Binding-site contacts:
Ligand atom C8 contacts residue PRO831 of chain 1.D at 3.6 Å (hydrophobic).
Ligand atom C7 contacts residue ASN851 of chain 1.D at 4.4 Å.
Ligand atom C4 contacts residue ASN851 of chain 1.D at 4.3 Å.
Ligand atom C7 contacts residue PRO831 of chain 1.D at 3.4 Å (hydrophobic).
Ligand atom C1 contacts residue ASN851 of chain 1.D at 1.5 Å.
Ligand atom O5 contacts residue ASN851 of chain 1.D at 2.4 Å (h-bond).
Ligand atom C5 contacts residue ASN851 of chain 1.D at 3.6 Å.
Ligand atom C8 contacts residue GLY830 of chain 1.D at 4.4 Å.
Ligand atom O7 contacts residue PRO831 of chain 1.D at 2.8 Å (h-bond).
Ligand atom O5 contacts residue GLY897 of chain 1.D at 4.5 Å.
Ligand atom N2 contacts residue PRO831 of chain 1.D at 3.9 Å.
Ligand atom N2 contacts residue ASN851 of chain 1.D at 3.1 Å (h-bond).
Ligand atom C3 contacts residue ASN851 of chain 1.D at 4.0 Å.
Ligand atom C2 contacts residue ASN851 of chain 1.D at 2.6 Å.

This small molecule binds to this protein.
Small molecule (SMILES): CC(=O)N[C@H]1[C@H](O[C@H]2[C@H](O)[C@@H](NC(C)=O)CO[C@@H]2CO)O[C@H](CO)[C@@H](O)[C@@H]1O

Sequence of chain 1.D:
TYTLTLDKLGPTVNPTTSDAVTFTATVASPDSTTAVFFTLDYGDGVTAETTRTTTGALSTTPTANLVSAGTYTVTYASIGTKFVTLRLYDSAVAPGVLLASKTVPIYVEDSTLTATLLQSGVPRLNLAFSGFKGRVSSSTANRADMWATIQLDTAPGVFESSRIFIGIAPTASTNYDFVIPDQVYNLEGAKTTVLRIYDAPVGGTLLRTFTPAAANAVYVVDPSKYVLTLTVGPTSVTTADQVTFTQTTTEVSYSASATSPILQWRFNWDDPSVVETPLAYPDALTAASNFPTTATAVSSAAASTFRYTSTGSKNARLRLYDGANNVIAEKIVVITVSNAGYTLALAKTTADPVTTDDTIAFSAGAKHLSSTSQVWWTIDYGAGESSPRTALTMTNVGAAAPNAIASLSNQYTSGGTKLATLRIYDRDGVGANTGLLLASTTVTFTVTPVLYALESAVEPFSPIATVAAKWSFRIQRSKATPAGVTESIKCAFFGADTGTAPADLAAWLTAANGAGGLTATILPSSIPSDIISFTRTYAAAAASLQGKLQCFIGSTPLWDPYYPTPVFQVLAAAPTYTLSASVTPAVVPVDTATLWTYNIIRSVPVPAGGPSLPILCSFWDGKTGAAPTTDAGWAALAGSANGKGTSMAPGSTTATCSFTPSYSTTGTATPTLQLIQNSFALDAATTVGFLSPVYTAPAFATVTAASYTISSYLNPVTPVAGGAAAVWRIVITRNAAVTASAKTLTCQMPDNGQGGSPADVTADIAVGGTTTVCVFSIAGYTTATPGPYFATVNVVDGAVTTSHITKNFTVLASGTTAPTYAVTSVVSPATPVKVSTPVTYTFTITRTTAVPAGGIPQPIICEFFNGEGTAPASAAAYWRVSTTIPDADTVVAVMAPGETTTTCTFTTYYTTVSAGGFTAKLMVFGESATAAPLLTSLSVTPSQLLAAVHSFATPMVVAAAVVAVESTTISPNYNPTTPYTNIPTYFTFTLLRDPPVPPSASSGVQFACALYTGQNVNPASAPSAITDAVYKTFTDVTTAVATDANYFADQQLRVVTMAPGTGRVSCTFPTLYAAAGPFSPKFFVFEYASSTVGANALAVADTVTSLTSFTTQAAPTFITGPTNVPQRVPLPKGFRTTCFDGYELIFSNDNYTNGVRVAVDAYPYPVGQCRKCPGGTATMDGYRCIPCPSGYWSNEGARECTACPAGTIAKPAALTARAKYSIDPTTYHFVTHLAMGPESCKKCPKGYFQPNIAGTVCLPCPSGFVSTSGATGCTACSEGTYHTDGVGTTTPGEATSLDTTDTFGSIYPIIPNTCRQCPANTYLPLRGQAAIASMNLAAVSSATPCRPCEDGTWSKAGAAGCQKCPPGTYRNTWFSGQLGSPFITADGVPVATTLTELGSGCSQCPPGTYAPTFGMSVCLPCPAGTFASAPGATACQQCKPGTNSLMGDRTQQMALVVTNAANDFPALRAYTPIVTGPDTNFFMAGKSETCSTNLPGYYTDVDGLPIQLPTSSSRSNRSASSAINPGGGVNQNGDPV